A protein and the small-molecule ligand that binds it are described below.
Small molecule (SMILES): CC[C@H](NC(=O)[C@@H]1C[C@@H]2CCCC[C@@H]2N1C(=O)[C@H](CCS(C)(=O)=O)NC(=O)[C@H](CCCCOCc1ccccc1)NC(=O)CCOCCOCCOCCOCCNC(=O)CCCC[C@@H]1SC[C@@H]2NC(=O)N[C@@H]21)[PH](=O)O

Binding-site contacts:
Ligand atom O1 contacts residue ARG153 of chain 1.A at 3.6 Å.
Ligand atom C7 contacts residue CYS152 of chain 1.A at 3.5 Å (hydrophobic).
Ligand atom O2 contacts residue SER173 of chain 1.A at 2.6 Å (h-bond).
Ligand atom O3 contacts residue SER173 of chain 1.A at 2.5 Å (h-bond).
Ligand atom CA contacts residue SER173 of chain 1.A at 2.6 Å.
Ligand atom C10 contacts residue TYR199 of chain 1.A at 3.5 Å (hydrophobic).
Ligand atom N contacts residue VAL190 of chain 1.A at 2.8 Å (h-bond).
Ligand atom OD2 contacts residue VAL190 of chain 1.A at 3.6 Å.
Ligand atom O2 contacts residue PHE170 of chain 1.A at 3.6 Å.
Ligand atom N2 contacts residue VAL83 of chain 1.A at 3.5 Å.
Ligand atom C6 contacts residue ARG191 of chain 1.A at 3.6 Å.
Ligand atom O contacts residue ARG191 of chain 1.A at 3.3 Å.
Ligand atom O contacts residue PHE170 of chain 1.A at 3.4 Å.
Ligand atom C contacts residue VAL190 of chain 1.A at 3.5 Å (hydrophobic).
Ligand atom CA contacts residue VAL190 of chain 1.A at 3.4 Å (hydrophobic).
Ligand atom O contacts residue VAL190 of chain 1.A at 3.0 Å (h-bond).
Ligand atom CB contacts residue SER173 of chain 1.A at 3.1 Å.
Ligand atom N2 contacts residue ASN84 of chain 1.A at 3.1 Å (h-bond).
Ligand atom N contacts residue SER173 of chain 1.A at 2.9 Å (h-bond).
Ligand atom P1 contacts residue HIS41 of chain 1.A at 3.5 Å.
Ligand atom O3 contacts residue HIS41 of chain 1.A at 2.7 Å (h-bond).
Ligand atom OD2 contacts residue GLY193 of chain 1.A at 2.9 Å (h-bond).
Ligand atom OD1 contacts residue PHE170 of chain 1.A at 3.5 Å.
Ligand atom C6 contacts residue LEU151 of chain 1.A at 3.1 Å (hydrophobic).
Ligand atom O contacts residue PHE189 of chain 1.A at 3.3 Å.
Ligand atom O contacts residue GLY192 of chain 1.A at 3.1 Å (h-bond).
Ligand atom N contacts residue SER188 of chain 1.A at 3.0 Å (h-bond).
Ligand atom C contacts residue PHE189 of chain 1.A at 3.6 Å (hydrophobic).
Ligand atom C6 contacts residue CYS152 of chain 1.A at 3.5 Å (hydrophobic).
Ligand atom CG contacts residue ARG191 of chain 1.A at 3.6 Å.
Ligand atom C7 contacts residue LEU151 of chain 1.A at 3.3 Å (hydrophobic).
Ligand atom C3 contacts residue VAL83 of chain 1.A at 3.4 Å (hydrophobic).
Ligand atom P1 contacts residue SER173 of chain 1.A at 1.6 Å.
Ligand atom CB contacts residue HIS41 of chain 1.A at 3.4 Å.
Ligand atom CE contacts residue SO41 of chain 1.M at 2.8 Å.
Ligand atom O2 contacts residue GLY171 of chain 1.A at 2.7 Å (h-bond).
Ligand atom CA contacts residue SER188 of chain 1.A at 3.4 Å.
Ligand atom O2 contacts residue ASP172 of chain 1.A at 3.3 Å (salt-bridge).
Ligand atom N1 contacts residue VAL83 of chain 1.A at 3.5 Å.
Ligand atom C4 contacts residue PHE189 of chain 1.A at 3.6 Å (hydrophobic).

Sequence of chain 1.A:
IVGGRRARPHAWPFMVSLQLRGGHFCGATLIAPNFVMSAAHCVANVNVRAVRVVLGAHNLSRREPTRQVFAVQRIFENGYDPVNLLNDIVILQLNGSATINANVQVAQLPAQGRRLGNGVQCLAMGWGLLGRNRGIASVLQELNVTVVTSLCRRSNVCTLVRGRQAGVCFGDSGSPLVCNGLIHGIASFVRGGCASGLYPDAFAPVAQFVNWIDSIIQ